Binding-site contacts:
Ligand atom O7 contacts residue ILE1130 of chain 1.A at 4.3 Å.
Ligand atom O7 contacts residue ASP796 of chain 1.B at 4.0 Å.
Ligand atom C5 contacts residue ASN709 of chain 1.A at 3.5 Å.
Ligand atom C7 contacts residue ILE1130 of chain 1.A at 4.3 Å (hydrophobic).
Ligand atom C4 contacts residue ASN709 of chain 1.A at 4.2 Å.
Ligand atom C2 contacts residue ASN709 of chain 1.A at 2.6 Å.
Ligand atom C7 contacts residue ASN709 of chain 1.A at 3.3 Å.
Ligand atom O7 contacts residue ASN709 of chain 1.A at 3.3 Å (h-bond).
Ligand atom C8 contacts residue GLY1131 of chain 1.A at 3.4 Å.
Ligand atom O5 contacts residue ASN709 of chain 1.A at 2.3 Å (h-bond).
Ligand atom C1 contacts residue ASN709 of chain 1.A at 1.4 Å.
Ligand atom C1 contacts residue ASP796 of chain 1.B at 4.0 Å.
Ligand atom N2 contacts residue ASN709 of chain 1.A at 3.0 Å (h-bond).
Ligand atom C8 contacts residue ILE1130 of chain 1.A at 3.9 Å (hydrophobic).
Ligand atom C8 contacts residue ASN709 of chain 1.A at 4.5 Å.
Ligand atom C3 contacts residue ASN709 of chain 1.A at 3.8 Å.
Ligand atom O5 contacts residue ASP796 of chain 1.B at 4.0 Å.

This protein binds this small molecule.
Small molecule (SMILES): CC(=O)N[C@@H]1[C@@H](O)[C@H](O)[C@@H](CO)O[C@H]1O

Sequence of chain 1.B:
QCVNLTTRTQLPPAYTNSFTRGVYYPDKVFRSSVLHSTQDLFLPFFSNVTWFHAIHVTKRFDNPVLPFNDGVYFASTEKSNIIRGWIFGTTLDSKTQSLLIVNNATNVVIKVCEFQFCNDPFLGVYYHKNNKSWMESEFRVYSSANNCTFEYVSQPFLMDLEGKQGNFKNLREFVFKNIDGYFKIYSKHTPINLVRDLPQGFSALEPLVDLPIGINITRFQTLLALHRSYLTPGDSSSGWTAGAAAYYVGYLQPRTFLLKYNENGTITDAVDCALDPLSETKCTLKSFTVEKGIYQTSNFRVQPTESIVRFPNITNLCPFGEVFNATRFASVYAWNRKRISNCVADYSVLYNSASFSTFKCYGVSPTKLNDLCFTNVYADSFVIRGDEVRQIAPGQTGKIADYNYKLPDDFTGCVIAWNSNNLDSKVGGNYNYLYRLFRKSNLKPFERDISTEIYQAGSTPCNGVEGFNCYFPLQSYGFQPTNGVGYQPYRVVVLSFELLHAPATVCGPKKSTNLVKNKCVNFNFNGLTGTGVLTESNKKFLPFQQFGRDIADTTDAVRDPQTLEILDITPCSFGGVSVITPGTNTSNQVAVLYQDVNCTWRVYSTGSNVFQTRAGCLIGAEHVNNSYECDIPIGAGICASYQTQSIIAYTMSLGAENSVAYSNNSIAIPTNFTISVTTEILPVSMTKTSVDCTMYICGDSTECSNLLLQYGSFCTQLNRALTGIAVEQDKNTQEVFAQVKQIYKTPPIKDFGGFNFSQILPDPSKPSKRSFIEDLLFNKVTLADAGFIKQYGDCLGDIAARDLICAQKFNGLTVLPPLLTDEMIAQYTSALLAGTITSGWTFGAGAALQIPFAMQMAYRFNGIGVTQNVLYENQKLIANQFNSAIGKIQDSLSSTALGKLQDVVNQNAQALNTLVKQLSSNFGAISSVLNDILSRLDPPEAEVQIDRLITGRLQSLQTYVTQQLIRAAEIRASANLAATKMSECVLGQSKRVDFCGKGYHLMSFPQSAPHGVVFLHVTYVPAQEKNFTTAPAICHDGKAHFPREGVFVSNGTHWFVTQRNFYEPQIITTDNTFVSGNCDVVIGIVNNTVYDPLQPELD

Sequence of chain 1.A:
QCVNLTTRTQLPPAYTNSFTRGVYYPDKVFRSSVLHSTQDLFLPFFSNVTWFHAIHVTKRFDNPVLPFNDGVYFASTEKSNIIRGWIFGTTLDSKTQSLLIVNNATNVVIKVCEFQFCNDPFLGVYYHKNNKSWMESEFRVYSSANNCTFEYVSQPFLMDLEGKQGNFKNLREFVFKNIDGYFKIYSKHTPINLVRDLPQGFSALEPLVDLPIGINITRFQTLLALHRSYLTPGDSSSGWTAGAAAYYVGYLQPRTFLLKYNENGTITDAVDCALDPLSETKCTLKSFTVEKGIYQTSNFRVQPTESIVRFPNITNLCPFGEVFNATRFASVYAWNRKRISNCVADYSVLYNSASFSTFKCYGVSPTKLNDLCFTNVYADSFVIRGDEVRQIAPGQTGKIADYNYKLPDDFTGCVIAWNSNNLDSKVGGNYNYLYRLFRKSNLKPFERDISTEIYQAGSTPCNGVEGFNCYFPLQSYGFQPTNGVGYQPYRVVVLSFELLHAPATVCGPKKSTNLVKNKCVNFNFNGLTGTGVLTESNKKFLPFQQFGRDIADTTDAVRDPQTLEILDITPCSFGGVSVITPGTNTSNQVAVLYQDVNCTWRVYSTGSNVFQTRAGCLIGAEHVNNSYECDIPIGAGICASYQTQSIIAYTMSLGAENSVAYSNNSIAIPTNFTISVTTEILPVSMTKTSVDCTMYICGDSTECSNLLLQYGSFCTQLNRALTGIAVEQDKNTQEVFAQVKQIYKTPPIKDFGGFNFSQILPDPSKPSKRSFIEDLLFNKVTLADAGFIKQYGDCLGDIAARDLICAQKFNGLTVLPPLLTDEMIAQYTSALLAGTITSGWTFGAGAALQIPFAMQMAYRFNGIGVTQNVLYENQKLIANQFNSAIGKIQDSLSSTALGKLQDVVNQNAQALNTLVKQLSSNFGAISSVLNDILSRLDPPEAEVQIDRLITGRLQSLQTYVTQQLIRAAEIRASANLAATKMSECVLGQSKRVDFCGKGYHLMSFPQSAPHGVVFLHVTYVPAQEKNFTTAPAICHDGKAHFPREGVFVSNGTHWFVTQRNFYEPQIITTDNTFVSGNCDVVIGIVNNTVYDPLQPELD